Sequence of chain 1.A:
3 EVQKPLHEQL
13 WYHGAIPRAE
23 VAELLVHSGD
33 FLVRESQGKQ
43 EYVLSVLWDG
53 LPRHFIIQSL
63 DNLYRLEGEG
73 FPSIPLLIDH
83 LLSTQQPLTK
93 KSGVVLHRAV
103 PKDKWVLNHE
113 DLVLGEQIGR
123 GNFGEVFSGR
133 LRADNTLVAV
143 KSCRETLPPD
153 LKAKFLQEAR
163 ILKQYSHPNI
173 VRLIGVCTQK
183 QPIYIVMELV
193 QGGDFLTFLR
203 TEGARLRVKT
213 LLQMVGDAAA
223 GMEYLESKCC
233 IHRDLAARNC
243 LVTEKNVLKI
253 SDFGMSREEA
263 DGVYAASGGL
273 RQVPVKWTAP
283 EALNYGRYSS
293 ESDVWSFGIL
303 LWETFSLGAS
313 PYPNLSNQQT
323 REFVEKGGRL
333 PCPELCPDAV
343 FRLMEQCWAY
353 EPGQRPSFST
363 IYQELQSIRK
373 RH

Binding-site contacts:
Ligand atom C8 contacts residue LEU243 of chain 1.A at 3.8 Å (hydrophobic).
Ligand atom C22 contacts residue ARG240 of chain 1.A at 3.6 Å.
Ligand atom N24 contacts residue ASP254 of chain 1.A at 2.9 Å (salt-bridge).
Ligand atom N24 contacts residue ASN241 of chain 1.A at 3.5 Å (h-bond).
Ligand atom O26 contacts residue ALA141 of chain 1.A at 3.7 Å.
Ligand atom N25 contacts residue LYS143 of chain 1.A at 2.8 Å (salt-bridge).
Ligand atom O26 contacts residue GLU190 of chain 1.A at 3.7 Å.
Ligand atom C5 contacts residue SER253 of chain 1.A at 3.6 Å.
Ligand atom O26 contacts residue LEU191 of chain 1.A at 3.6 Å.
Ligand atom C23 contacts residue ARG240 of chain 1.A at 3.7 Å.
Ligand atom C15 contacts residue GLY195 of chain 1.A at 3.6 Å.
Ligand atom C6 contacts residue MET189 of chain 1.A at 3.7 Å (hydrophobic).
Ligand atom O26 contacts residue VAL192 of chain 1.A at 2.9 Å (h-bond).
Ligand atom C3 contacts residue GLN193 of chain 1.A at 3.6 Å.
Ligand atom N11 contacts residue ASP254 of chain 1.A at 3.2 Å (salt-bridge).
Ligand atom N27 contacts residue GLU190 of chain 1.A at 2.8 Å (salt-bridge).
Ligand atom N25 contacts residue ASP254 of chain 1.A at 3.2 Å (salt-bridge).
Ligand atom C13 contacts residue ILE120 of chain 1.A at 3.8 Å (hydrophobic).
Ligand atom C12 contacts residue ILE120 of chain 1.A at 3.7 Å (hydrophobic).
Ligand atom C6 contacts residue SER253 of chain 1.A at 3.7 Å.
Ligand atom C2 contacts residue SER253 of chain 1.A at 3.4 Å.
Ligand atom N25 contacts residue GLU160 of chain 1.A at 3.7 Å.
Ligand atom C2 contacts residue MET189 of chain 1.A at 3.6 Å (hydrophobic).
Ligand atom C14 contacts residue GLY195 of chain 1.A at 3.4 Å.
Ligand atom N25 contacts residue SER253 of chain 1.A at 3.6 Å (h-bond).
Ligand atom C3 contacts residue GLY195 of chain 1.A at 3.7 Å.
Ligand atom N25 contacts residue MET189 of chain 1.A at 3.8 Å.
Ligand atom C13 contacts residue VAL192 of chain 1.A at 3.5 Å (hydrophobic).
Ligand atom C7 contacts residue LEU243 of chain 1.A at 3.4 Å (hydrophobic).
Ligand atom N27 contacts residue ALA141 of chain 1.A at 3.4 Å.
Ligand atom C1 contacts residue ALA141 of chain 1.A at 3.4 Å (hydrophobic).
Ligand atom C16 contacts residue ILE120 of chain 1.A at 3.7 Å (hydrophobic).
Ligand atom C20 contacts residue ARG122 of chain 1.A at 3.5 Å.
Ligand atom C6 contacts residue LEU243 of chain 1.A at 3.8 Å (hydrophobic).
Ligand atom C1 contacts residue GLU190 of chain 1.A at 3.6 Å.
Ligand atom C1 contacts residue LEU243 of chain 1.A at 3.5 Å (hydrophobic).
Ligand atom C13 contacts residue GLY195 of chain 1.A at 3.7 Å.
Ligand atom C2 contacts residue ASP254 of chain 1.A at 3.5 Å.
Ligand atom N27 contacts residue VAL173 of chain 1.A at 3.8 Å.
Ligand atom N24 contacts residue ARG240 of chain 1.A at 2.9 Å (salt-bridge).

A small-molecule ligand and the protein it binds are described below.
Small molecule (SMILES): Cc1cccc(Nc2nc(N[C@@H]3CCCC[C@@H]3N)c(C#N)cc2C(N)=O)c1